Binding-site contacts:
Ligand atom C8 contacts residue ASN159 of chain 1.A at 4.0 Å.
Ligand atom C8 contacts residue GLY160 of chain 1.A at 3.6 Å.
Ligand atom N2 contacts residue ASN322 of chain 1.A at 2.9 Å (h-bond).
Ligand atom C2 contacts residue ASN322 of chain 1.A at 2.4 Å.
Ligand atom C7 contacts residue GLY160 of chain 1.A at 4.2 Å.
Ligand atom O7 contacts residue LEU162 of chain 1.A at 3.2 Å.
Ligand atom C4 contacts residue ASN322 of chain 1.A at 4.2 Å.
Ligand atom C1 contacts residue ASN322 of chain 1.A at 1.4 Å.
Ligand atom C8 contacts residue ASN322 of chain 1.A at 4.5 Å.
Ligand atom C7 contacts residue LEU162 of chain 1.A at 4.3 Å (hydrophobic).
Ligand atom O7 contacts residue ASN322 of chain 1.A at 3.4 Å (h-bond).
Ligand atom C7 contacts residue ASN322 of chain 1.A at 3.3 Å.
Ligand atom O7 contacts residue GLY160 of chain 1.A at 3.9 Å.
Ligand atom C6 contacts residue ASN322 of chain 1.A at 4.5 Å.
Ligand atom C3 contacts residue ASN322 of chain 1.A at 3.8 Å.
Ligand atom O5 contacts residue ASN322 of chain 1.A at 2.4 Å (h-bond).
Ligand atom C5 contacts residue ASN322 of chain 1.A at 3.7 Å.

Sequence of chain 1.A:
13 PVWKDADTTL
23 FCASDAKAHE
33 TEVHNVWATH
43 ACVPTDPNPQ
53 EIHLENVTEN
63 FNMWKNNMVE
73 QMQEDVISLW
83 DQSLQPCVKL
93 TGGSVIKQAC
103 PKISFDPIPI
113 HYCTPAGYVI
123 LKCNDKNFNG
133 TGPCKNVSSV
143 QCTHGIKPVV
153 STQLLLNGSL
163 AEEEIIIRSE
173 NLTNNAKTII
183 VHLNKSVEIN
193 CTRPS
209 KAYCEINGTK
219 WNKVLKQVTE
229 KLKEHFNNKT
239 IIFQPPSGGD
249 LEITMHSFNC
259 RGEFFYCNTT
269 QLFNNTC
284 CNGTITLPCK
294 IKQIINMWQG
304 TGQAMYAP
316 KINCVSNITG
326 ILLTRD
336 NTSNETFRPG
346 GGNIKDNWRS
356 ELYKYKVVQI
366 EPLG

The small molecule below binds the protein below.
Small molecule (SMILES): CC(=O)N[C@@H]1[C@@H](O)[C@H](O)[C@@H](CO)O[C@H]1O